Sequence of chain 1.A:
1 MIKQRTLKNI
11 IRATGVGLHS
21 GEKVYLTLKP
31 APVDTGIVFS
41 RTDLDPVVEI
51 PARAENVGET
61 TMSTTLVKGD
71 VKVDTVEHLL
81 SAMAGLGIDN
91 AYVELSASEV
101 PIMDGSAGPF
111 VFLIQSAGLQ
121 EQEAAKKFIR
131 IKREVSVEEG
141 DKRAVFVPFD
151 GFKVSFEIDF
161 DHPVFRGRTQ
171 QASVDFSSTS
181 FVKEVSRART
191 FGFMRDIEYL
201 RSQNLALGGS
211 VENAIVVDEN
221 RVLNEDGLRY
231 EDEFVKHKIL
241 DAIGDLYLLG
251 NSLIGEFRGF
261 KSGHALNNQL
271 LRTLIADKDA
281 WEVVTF

Binding-site contacts:
Ligand atom C07 contacts residue MET62 of chain 1.A at 4.1 Å (hydrophobic).
Ligand atom N13 contacts residue ZN1 of chain 1.D at 1.9 Å.
Ligand atom N13 contacts residue GLU77 of chain 1.A at 3.8 Å.
Ligand atom C14 contacts residue HIS237 of chain 1.A at 4.0 Å.
Ligand atom N13 contacts residue HIS78 of chain 1.A at 3.3 Å (h-bond).
Ligand atom C03 contacts residue PHE191 of chain 1.A at 3.1 Å (hydrophobic).
Ligand atom CL1 contacts residue SER210 of chain 1.A at 4.0 Å.
Ligand atom CL1 contacts residue GLY209 of chain 1.A at 3.9 Å.
Ligand atom C05 contacts residue LEU18 of chain 1.A at 4.0 Å (hydrophobic).
Ligand atom C02 contacts residue PHE191 of chain 1.A at 3.9 Å (hydrophobic).
Ligand atom CL1 contacts residue ILE197 of chain 1.A at 3.6 Å.
Ligand atom C12 contacts residue HIS78 of chain 1.A at 3.6 Å.
Ligand atom C02 contacts residue ILE197 of chain 1.A at 3.7 Å (hydrophobic).
Ligand atom C11 contacts residue ZN1 of chain 1.D at 4.0 Å.
Ligand atom C08 contacts residue LEU18 of chain 1.A at 4.1 Å (hydrophobic).
Ligand atom C04 contacts residue PHE191 of chain 1.A at 4.0 Å (hydrophobic).
Ligand atom C14 contacts residue ASP241 of chain 1.A at 3.7 Å.
Ligand atom C07 contacts residue PHE191 of chain 1.A at 4.0 Å (hydrophobic).
Ligand atom N13 contacts residue ASP241 of chain 1.A at 3.6 Å.
Ligand atom C12 contacts residue GLU77 of chain 1.A at 3.3 Å.
Ligand atom N10 contacts residue THR190 of chain 1.A at 4.1 Å.
Ligand atom C12 contacts residue ZN1 of chain 1.D at 3.0 Å.
Ligand atom C14 contacts residue ZN1 of chain 1.D at 2.8 Å.
Ligand atom C11 contacts residue MET62 of chain 1.A at 3.7 Å (hydrophobic).
Ligand atom C11 contacts residue GLU77 of chain 1.A at 4.0 Å.
Ligand atom C02 contacts residue GLY192 of chain 1.A at 3.8 Å.
Ligand atom C08 contacts residue THR190 of chain 1.A at 3.7 Å.
Ligand atom C11 contacts residue LEU18 of chain 1.A at 3.9 Å (hydrophobic).
Ligand atom CL1 contacts residue ALA214 of chain 1.A at 4.1 Å.
Ligand atom C04 contacts residue THR190 of chain 1.A at 4.1 Å.
Ligand atom C01 contacts residue ILE197 of chain 1.A at 3.8 Å (hydrophobic).
Ligand atom N13 contacts residue HIS237 of chain 1.A at 3.7 Å.
Ligand atom C09 contacts residue MET62 of chain 1.A at 3.7 Å (hydrophobic).
Ligand atom N10 contacts residue MET62 of chain 1.A at 3.9 Å.
Ligand atom N13 contacts residue THR190 of chain 1.A at 4.0 Å.
Ligand atom C06 contacts residue ALA206 of chain 1.A at 4.0 Å (hydrophobic).
Ligand atom C06 contacts residue LEU18 of chain 1.A at 3.6 Å (hydrophobic).
Ligand atom C03 contacts residue GLY192 of chain 1.A at 3.6 Å.
Ligand atom C03 contacts residue THR190 of chain 1.A at 3.9 Å.
Ligand atom N10 contacts residue ZN1 of chain 1.D at 4.0 Å.

The small molecule below binds the protein below.
Small molecule (SMILES): Clc1ccc(CCCn2ccnc2)cc1